Sequence of chain 1.A:
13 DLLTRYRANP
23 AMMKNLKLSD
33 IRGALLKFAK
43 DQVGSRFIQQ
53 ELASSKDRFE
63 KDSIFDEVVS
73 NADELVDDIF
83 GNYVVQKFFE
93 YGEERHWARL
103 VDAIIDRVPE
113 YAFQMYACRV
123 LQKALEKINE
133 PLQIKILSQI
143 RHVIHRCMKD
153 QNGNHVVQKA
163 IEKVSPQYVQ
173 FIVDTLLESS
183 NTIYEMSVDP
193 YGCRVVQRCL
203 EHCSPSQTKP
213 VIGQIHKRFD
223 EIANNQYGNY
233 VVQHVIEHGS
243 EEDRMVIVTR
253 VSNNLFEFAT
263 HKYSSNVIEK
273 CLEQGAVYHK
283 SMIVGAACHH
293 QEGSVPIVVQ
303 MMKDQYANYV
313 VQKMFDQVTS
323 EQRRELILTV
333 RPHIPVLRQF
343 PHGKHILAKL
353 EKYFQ

The protein below binds the small molecule below.
Small molecule (SMILES): Nc1ccn([C@@H]2O[C@H](CO[P](=O)(O)O[C@H]3[C@@H](O)[C@H](n4cnc5c(N)ncnc54)O[C@@H]3CO[P](=O)(O)O[C@H]3[C@@H](O)[C@H](n4ccc(=O)[nH]c4=O)O[C@@H]3CO[P](=O)(O)O[C@H]3[C@@H](O)[C@H](n4cnc5c(=O)nc(N)[nH]c54)O[C@@H]3CO[P](=O)(O)O[C@H]3[C@@H](O)[C@H](n4ccc(=O)[nH]c4=O)O[C@@H]3COP(=O)=O)[C@@H](O[P](=O)(O)OC[C@H]3O[C@@H](n4cnc5c(N)ncnc54)[C@H](O)[C@@H]3O[P](=O)(O)OC[C@H]3O[C@@H](n4ccc(=O)[nH]c4=O)[C@H](O)[C@@H]3O[P](=O)(O)OC[C@H]3O[C@@H](n4cnc5c(N)ncnc54)[C@H](O)[C@@H]3O)[C@H]2O)c(=O)n1

Binding-site contacts:
Ligand atom N1 contacts residue GLN199 of chain 1.A at 2.9 Å (h-bond).
Ligand atom N6 contacts residue GLN199 of chain 1.A at 3.0 Å (h-bond).
Ligand atom N3 contacts residue TYR85 of chain 1.A at 3.1 Å (h-bond).
Ligand atom O2' contacts residue GLN44 of chain 1.A at 3.2 Å (h-bond).
Ligand atom C6 contacts residue HIS157 of chain 1.A at 3.1 Å.
Ligand atom C5 contacts residue HIS157 of chain 1.A at 3.2 Å.
Ligand atom N3 contacts residue ASN231 of chain 1.A at 2.7 Å (h-bond).
Ligand atom C2 contacts residue TYR85 of chain 1.A at 2.9 Å (hydrophobic).
Ligand atom N1 contacts residue TYR85 of chain 1.A at 3.0 Å (h-bond).
Ligand atom N6 contacts residue GLN124 of chain 1.A at 2.8 Å (h-bond).
Ligand atom O2 contacts residue ASN310 of chain 1.A at 2.9 Å (h-bond).
Ligand atom N2 contacts residue GLU271 of chain 1.A at 2.9 Å (salt-bridge).
Ligand atom O2 contacts residue ASN231 of chain 1.A at 2.8 Å (h-bond).
Ligand atom N2 contacts residue SER267 of chain 1.A at 2.7 Å (h-bond).
Ligand atom O2' contacts residue LYS264 of chain 1.A at 2.9 Å (salt-bridge).
Ligand atom O2 contacts residue TYR232 of chain 1.A at 3.1 Å (h-bond).
Ligand atom N7 contacts residue TYR85 of chain 1.A at 3.1 Å.
Ligand atom N7 contacts residue HIS157 of chain 1.A at 3.2 Å.
Ligand atom O4' contacts residue HIS344 of chain 1.A at 3.2 Å (h-bond).
Ligand atom O4 contacts residue GLN88 of chain 1.A at 3.0 Å (h-bond).
Ligand atom N3 contacts residue ASN310 of chain 1.A at 2.9 Å (h-bond).
Ligand atom O4 contacts residue GLN235 of chain 1.A at 2.9 Å (h-bond).
Ligand atom C2 contacts residue TYR311 of chain 1.A at 3.0 Å (hydrophobic).
Ligand atom O4 contacts residue LYS351 of chain 1.A at 3.0 Å (salt-bridge).
Ligand atom N1 contacts residue GLU271 of chain 1.A at 2.8 Å (salt-bridge).
Ligand atom C2 contacts residue TYR232 of chain 1.A at 3.0 Å (hydrophobic).
Ligand atom N6 contacts residue GLN51 of chain 1.A at 3.0 Å (h-bond).
Ligand atom N3 contacts residue TYR232 of chain 1.A at 3.2 Å.
Ligand atom N3 contacts residue ASN84 of chain 1.A at 3.0 Å (h-bond).
Ligand atom O2 contacts residue TYR118 of chain 1.A at 3.2 Å.
Ligand atom O6 contacts residue TYR311 of chain 1.A at 3.2 Å.
Ligand atom N3 contacts residue TYR311 of chain 1.A at 3.2 Å (h-bond).
Ligand atom N1 contacts residue TYR311 of chain 1.A at 3.0 Å (h-bond).
Ligand atom N1 contacts residue GLN124 of chain 1.A at 2.9 Å (h-bond).
Ligand atom N1 contacts residue GLN51 of chain 1.A at 3.0 Å (h-bond).
Ligand atom O2' contacts residue ARG48 of chain 1.A at 3.1 Å (salt-bridge).
Ligand atom N3 contacts residue GLN44 of chain 1.A at 3.0 Å (h-bond).
Ligand atom N7 contacts residue TYR232 of chain 1.A at 3.2 Å.
Ligand atom C8 contacts residue TYR232 of chain 1.A at 3.0 Å (hydrophobic).
Ligand atom C6 contacts residue ARG121 of chain 1.A at 3.1 Å.